Sequence of chain 1.C:
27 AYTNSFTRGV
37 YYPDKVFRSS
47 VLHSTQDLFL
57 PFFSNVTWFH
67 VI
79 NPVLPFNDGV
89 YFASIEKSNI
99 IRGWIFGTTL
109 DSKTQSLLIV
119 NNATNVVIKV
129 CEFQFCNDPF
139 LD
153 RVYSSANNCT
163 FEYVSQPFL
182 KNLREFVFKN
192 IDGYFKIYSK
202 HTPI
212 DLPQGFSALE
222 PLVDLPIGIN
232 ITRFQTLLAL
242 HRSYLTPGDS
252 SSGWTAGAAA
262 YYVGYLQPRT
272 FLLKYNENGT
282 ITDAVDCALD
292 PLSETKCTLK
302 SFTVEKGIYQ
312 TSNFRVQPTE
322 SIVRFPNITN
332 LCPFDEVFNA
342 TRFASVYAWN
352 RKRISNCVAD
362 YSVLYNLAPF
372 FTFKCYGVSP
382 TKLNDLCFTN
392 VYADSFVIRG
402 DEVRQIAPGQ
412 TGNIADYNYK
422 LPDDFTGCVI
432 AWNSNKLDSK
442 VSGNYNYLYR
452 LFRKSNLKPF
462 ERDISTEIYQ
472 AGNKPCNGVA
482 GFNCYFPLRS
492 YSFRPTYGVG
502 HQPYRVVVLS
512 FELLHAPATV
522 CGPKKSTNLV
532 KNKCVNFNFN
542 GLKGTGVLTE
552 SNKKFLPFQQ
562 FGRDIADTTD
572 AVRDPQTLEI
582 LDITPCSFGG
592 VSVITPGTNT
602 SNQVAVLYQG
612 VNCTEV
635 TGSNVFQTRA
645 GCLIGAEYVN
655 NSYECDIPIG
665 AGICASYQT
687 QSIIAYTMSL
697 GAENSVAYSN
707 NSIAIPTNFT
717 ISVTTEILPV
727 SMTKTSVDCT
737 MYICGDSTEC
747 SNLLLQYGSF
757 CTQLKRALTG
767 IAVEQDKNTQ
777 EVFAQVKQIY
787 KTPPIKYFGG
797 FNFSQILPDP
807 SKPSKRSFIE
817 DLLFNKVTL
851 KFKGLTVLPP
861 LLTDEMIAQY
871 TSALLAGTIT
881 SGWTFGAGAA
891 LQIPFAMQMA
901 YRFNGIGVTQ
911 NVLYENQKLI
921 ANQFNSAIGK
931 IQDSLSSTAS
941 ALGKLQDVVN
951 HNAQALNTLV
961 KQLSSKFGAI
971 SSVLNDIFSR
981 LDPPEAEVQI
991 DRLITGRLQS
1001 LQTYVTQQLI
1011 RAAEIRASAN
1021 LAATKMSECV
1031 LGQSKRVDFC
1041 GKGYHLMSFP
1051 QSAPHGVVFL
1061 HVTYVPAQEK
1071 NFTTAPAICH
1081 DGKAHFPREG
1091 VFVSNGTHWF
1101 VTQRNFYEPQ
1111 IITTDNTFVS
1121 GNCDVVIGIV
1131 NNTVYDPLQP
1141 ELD

Binding-site contacts:
Ligand atom C4 contacts residue ASN706 of chain 1.C at 4.2 Å.
Ligand atom O4 contacts residue ILE1129 of chain 1.C at 4.2 Å.
Ligand atom C5 contacts residue ASN707 of chain 1.C at 4.4 Å.
Ligand atom N2 contacts residue ASN706 of chain 1.C at 2.9 Å (h-bond).
Ligand atom O5 contacts residue ASN706 of chain 1.C at 2.4 Å (h-bond).
Ligand atom O4 contacts residue GLY1128 of chain 1.C at 3.5 Å.
Ligand atom C6 contacts residue ASN707 of chain 1.C at 4.0 Å.
Ligand atom C4 contacts residue GLY1128 of chain 1.C at 4.1 Å.
Ligand atom C1 contacts residue ASN707 of chain 1.C at 4.5 Å.
Ligand atom C5 contacts residue ASN706 of chain 1.C at 3.7 Å.
Ligand atom O5 contacts residue ASN707 of chain 1.C at 3.5 Å.
Ligand atom O6 contacts residue THR1074 of chain 1.C at 4.5 Å.
Ligand atom C3 contacts residue ASN706 of chain 1.C at 3.8 Å.
Ligand atom C3 contacts residue GLY1128 of chain 1.C at 4.4 Å.
Ligand atom C7 contacts residue ASN706 of chain 1.C at 3.3 Å.
Ligand atom C6 contacts residue VAL1130 of chain 1.C at 4.0 Å (hydrophobic).
Ligand atom O7 contacts residue ASN706 of chain 1.C at 3.4 Å (h-bond).
Ligand atom C8 contacts residue ASN706 of chain 1.C at 4.4 Å.
Ligand atom C6 contacts residue THR1074 of chain 1.C at 4.3 Å.
Ligand atom C1 contacts residue ASN706 of chain 1.C at 1.4 Å.
Ligand atom C6 contacts residue GLY1128 of chain 1.C at 3.5 Å.
Ligand atom C2 contacts residue ASN706 of chain 1.C at 2.5 Å.
Ligand atom O6 contacts residue VAL1130 of chain 1.C at 4.3 Å.
Ligand atom C5 contacts residue GLY1128 of chain 1.C at 3.7 Å.
Ligand atom O6 contacts residue ASN707 of chain 1.C at 3.0 Å (h-bond).

This protein binds this small molecule.
Small molecule (SMILES): CC(=O)N[C@@H]1[C@@H](O)[C@H](O)[C@@H](CO)O[C@H]1O